Binding-site contacts:
Ligand atom C6 contacts residue SER193 of chain 1.A at 3.7 Å.
Ligand atom N4A contacts residue TYR99 of chain 1.A at 3.2 Å.
Ligand atom C2A contacts residue THR173 of chain 1.A at 3.7 Å.
Ligand atom O3 contacts residue PHE174 of chain 1.A at 3.7 Å.
Ligand atom O2' contacts residue GLU322 of chain 1.A at 3.7 Å.
Ligand atom C2A contacts residue ASP171 of chain 1.A at 2.7 Å.
Ligand atom O2P contacts residue GLY75 of chain 1.A at 3.0 Å (h-bond).
Ligand atom O4P contacts residue SER193 of chain 1.A at 3.4 Å (h-bond).
Ligand atom C5 contacts residue TYR99 of chain 1.A at 3.7 Å (hydrophobic).
Ligand atom P contacts residue SER193 of chain 1.A at 3.6 Å.
Ligand atom O1P contacts residue GLY75 of chain 1.A at 3.0 Å (h-bond).
Ligand atom OX contacts residue TYR99 of chain 1.A at 3.7 Å.
Ligand atom C2 contacts residue ASP171 of chain 1.A at 3.6 Å.
Ligand atom C2A contacts residue GLU142 of chain 1.A at 3.8 Å.
Ligand atom O3P contacts residue TYR45 of chain 1.B at 2.4 Å (h-bond).
Ligand atom N1 contacts residue ASP171 of chain 1.A at 3.5 Å (salt-bridge).
Ligand atom C5 contacts residue SER193 of chain 1.A at 3.7 Å.
Ligand atom O2P contacts residue THR195 of chain 1.A at 2.8 Å (h-bond).
Ligand atom P contacts residue TYR45 of chain 1.B at 3.6 Å.
Ligand atom O4P contacts residue GLY75 of chain 1.A at 3.6 Å.
Ligand atom O1P contacts residue SER74 of chain 1.A at 3.1 Å.
Ligand atom O2P contacts residue SER193 of chain 1.A at 2.7 Å (h-bond).
Ligand atom O4P contacts residue VAL76 of chain 1.A at 3.5 Å (h-bond).
Ligand atom C5A contacts residue SER193 of chain 1.A at 3.8 Å.
Ligand atom O3P contacts residue ARG47 of chain 1.B at 2.8 Å (salt-bridge).
Ligand atom C4A contacts residue LYS196 of chain 1.A at 3.3 Å.
Ligand atom O1' contacts residue GLU322 of chain 1.A at 3.1 Å (salt-bridge).
Ligand atom O2' contacts residue SER323 of chain 1.A at 3.4 Å (h-bond).
Ligand atom P contacts residue GLY75 of chain 1.A at 3.4 Å.
Ligand atom N4A contacts residue LYS196 of chain 1.A at 3.6 Å.
Ligand atom C5A contacts residue TYR99 of chain 1.A at 3.7 Å (hydrophobic).
Ligand atom C1' contacts residue TYR99 of chain 1.A at 3.7 Å (hydrophobic).
Ligand atom O2P contacts residue TYR45 of chain 1.B at 3.6 Å.
Ligand atom C5A contacts residue ARG47 of chain 1.B at 3.5 Å.
Ligand atom N1 contacts residue ILE79 of chain 1.A at 3.8 Å.
Ligand atom O1P contacts residue ARG47 of chain 1.B at 2.6 Å (salt-bridge).
Ligand atom P contacts residue ARG47 of chain 1.B at 3.4 Å.
Ligand atom C1' contacts residue LYS196 of chain 1.A at 3.4 Å.
Ligand atom O1P contacts residue VAL76 of chain 1.A at 3.0 Å (h-bond).
Ligand atom OX contacts residue LYS196 of chain 1.A at 3.2 Å (salt-bridge).

Sequence of chain 1.B:
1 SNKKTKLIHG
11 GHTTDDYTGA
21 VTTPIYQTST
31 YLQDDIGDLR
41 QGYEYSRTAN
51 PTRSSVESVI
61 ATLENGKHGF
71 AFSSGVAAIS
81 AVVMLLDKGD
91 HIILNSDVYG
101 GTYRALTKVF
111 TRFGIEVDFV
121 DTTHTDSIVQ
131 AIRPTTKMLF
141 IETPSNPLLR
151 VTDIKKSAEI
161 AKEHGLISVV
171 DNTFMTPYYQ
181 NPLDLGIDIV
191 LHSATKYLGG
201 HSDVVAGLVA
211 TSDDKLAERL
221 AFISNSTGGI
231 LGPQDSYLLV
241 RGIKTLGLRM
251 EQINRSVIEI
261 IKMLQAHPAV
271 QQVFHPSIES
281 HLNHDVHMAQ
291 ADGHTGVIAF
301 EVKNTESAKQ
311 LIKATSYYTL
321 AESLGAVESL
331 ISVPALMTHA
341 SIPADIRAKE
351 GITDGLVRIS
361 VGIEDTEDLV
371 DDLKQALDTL

Sequence of chain 1.A:
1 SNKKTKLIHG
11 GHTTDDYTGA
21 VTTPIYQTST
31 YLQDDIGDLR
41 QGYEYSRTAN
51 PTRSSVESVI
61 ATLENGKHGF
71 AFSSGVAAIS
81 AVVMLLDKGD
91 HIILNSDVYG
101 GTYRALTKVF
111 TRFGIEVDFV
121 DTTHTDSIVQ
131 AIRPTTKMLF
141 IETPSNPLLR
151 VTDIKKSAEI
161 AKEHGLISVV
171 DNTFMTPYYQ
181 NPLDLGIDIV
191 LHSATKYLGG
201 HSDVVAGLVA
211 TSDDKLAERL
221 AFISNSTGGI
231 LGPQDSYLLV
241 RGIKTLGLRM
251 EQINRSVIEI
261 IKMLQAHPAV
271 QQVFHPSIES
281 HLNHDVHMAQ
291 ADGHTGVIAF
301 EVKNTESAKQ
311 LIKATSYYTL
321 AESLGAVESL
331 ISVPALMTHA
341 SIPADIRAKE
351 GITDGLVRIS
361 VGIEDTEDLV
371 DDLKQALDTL

The protein below binds the small molecule below.
Small molecule (SMILES): Cc1ncc(COP(=O)(O)O)c(CNOCC(=O)O)c1O